Sequence of chain 1.B:
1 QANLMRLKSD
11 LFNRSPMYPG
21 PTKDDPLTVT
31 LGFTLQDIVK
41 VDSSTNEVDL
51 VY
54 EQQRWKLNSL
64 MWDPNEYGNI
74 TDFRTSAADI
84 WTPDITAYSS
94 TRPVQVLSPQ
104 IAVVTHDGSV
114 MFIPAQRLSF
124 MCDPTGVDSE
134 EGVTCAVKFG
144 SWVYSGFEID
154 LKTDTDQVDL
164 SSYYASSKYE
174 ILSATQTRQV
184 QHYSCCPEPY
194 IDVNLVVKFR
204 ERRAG

The small molecule below binds the protein below.
Small molecule (SMILES): CC(=O)OCC[N+](C)(C)C

Binding-site contacts:
Ligand atom C3 contacts residue ACH1 of chain 1.M at 4.3 Å.
Ligand atom C9 contacts residue TRP145 of chain 1.B at 3.5 Å (hydrophobic).
Ligand atom C5 contacts residue ILE116 of chain 1.E at 3.9 Å (hydrophobic).
Ligand atom C3 contacts residue ILE116 of chain 1.E at 3.8 Å (hydrophobic).
Ligand atom C10 contacts residue TYR193 of chain 1.B at 3.5 Å (hydrophobic).
Ligand atom C6 contacts residue TYR193 of chain 1.B at 3.1 Å (hydrophobic).
Ligand atom C9 contacts residue TYR91 of chain 1.B at 3.6 Å (hydrophobic).
Ligand atom C8 contacts residue TYR91 of chain 1.B at 4.4 Å (hydrophobic).
Ligand atom O4 contacts residue ILE116 of chain 1.E at 4.0 Å.
Ligand atom C5 contacts residue TRP145 of chain 1.B at 3.4 Å (hydrophobic).
Ligand atom C6 contacts residue VAL146 of chain 1.B at 4.1 Å (hydrophobic).
Ligand atom C8 contacts residue ACH1 of chain 1.M at 4.1 Å.
Ligand atom O7 contacts residue TRP145 of chain 1.B at 4.2 Å.
Ligand atom C6 contacts residue TRP145 of chain 1.B at 3.9 Å (hydrophobic).
Ligand atom C2 contacts residue TRP145 of chain 1.B at 3.9 Å (hydrophobic).
Ligand atom C2 contacts residue ACH1 of chain 1.M at 3.9 Å.
Ligand atom O7 contacts residue VAL146 of chain 1.B at 3.7 Å.
Ligand atom C9 contacts residue SER144 of chain 1.B at 4.1 Å.
Ligand atom C5 contacts residue TYR193 of chain 1.B at 4.5 Å (hydrophobic).
Ligand atom N1 contacts residue TRP145 of chain 1.B at 3.7 Å.
Ligand atom C10 contacts residue TRP145 of chain 1.B at 3.2 Å (hydrophobic).
Ligand atom C5 contacts residue VAL146 of chain 1.B at 4.0 Å (hydrophobic).
Ligand atom C8 contacts residue TYR186 of chain 1.B at 3.4 Å (hydrophobic).
Ligand atom O4 contacts residue TRP145 of chain 1.B at 2.9 Å (h-bond).
Ligand atom C3 contacts residue TRP145 of chain 1.B at 3.8 Å (hydrophobic).
Ligand atom O7 contacts residue ILE116 of chain 1.E at 3.7 Å.
Ligand atom C3 contacts residue CYS188 of chain 1.B at 4.1 Å (hydrophobic).
Ligand atom C9 contacts residue ACH1 of chain 1.M at 4.5 Å.
Ligand atom C6 contacts residue CYS189 of chain 1.B at 3.5 Å (hydrophobic).

Sequence of chain 1.E:
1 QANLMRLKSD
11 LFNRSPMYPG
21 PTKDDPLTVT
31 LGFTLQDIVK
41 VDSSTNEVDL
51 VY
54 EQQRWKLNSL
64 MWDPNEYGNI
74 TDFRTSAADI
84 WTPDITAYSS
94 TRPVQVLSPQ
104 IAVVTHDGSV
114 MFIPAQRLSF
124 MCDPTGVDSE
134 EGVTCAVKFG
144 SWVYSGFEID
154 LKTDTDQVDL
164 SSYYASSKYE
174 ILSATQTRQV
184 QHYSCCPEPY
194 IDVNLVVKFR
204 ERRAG